Binding-site contacts:
Ligand atom CD1 contacts residue PRO438 of chain 7.MA at 4.4 Å (hydrophobic).
Ligand atom CA contacts residue ASN492 of chain 7.MA at 3.3 Å.
Ligand atom O contacts residue ASN492 of chain 7.MA at 4.2 Å.
Ligand atom CD1 contacts residue ASN492 of chain 7.MA at 3.9 Å.
Ligand atom N contacts residue ASN492 of chain 7.MA at 3.3 Å (h-bond).
Ligand atom CD2 contacts residue PRO438 of chain 7.MA at 4.4 Å (hydrophobic).
Ligand atom C contacts residue ASN492 of chain 7.MA at 4.0 Å.
Ligand atom CE1 contacts residue ILE434 of chain 7.MA at 3.9 Å (hydrophobic).
Ligand atom CD1 contacts residue ILE434 of chain 7.MA at 4.1 Å (hydrophobic).
Ligand atom O contacts residue PRO438 of chain 7.MA at 4.0 Å.
Ligand atom CE2 contacts residue ARG442 of chain 7.MA at 3.6 Å.
Ligand atom N contacts residue ARG442 of chain 7.MA at 4.2 Å.
Ligand atom CZ contacts residue PHE496 of chain 7.MA at 3.9 Å (hydrophobic).
Ligand atom N contacts residue SER491 of chain 7.MA at 4.1 Å.
Ligand atom CE1 contacts residue PHE496 of chain 7.MA at 3.6 Å (hydrophobic).
Ligand atom CG contacts residue GLY495 of chain 7.MA at 4.4 Å.
Ligand atom CB contacts residue PHE496 of chain 7.MA at 3.9 Å (hydrophobic).
Ligand atom CA contacts residue ARG442 of chain 7.MA at 3.6 Å.
Ligand atom CB contacts residue ASN492 of chain 7.MA at 3.8 Å.
Ligand atom CD2 contacts residue ARG442 of chain 7.MA at 3.5 Å.
Ligand atom CG contacts residue PHE496 of chain 7.MA at 4.0 Å (hydrophobic).
Ligand atom CG contacts residue ASN492 of chain 7.MA at 4.3 Å.
Ligand atom CE1 contacts residue PRO438 of chain 7.MA at 3.8 Å (hydrophobic).
Ligand atom CD1 contacts residue PHE496 of chain 7.MA at 3.7 Å (hydrophobic).
Ligand atom CE2 contacts residue PRO438 of chain 7.MA at 3.7 Å (hydrophobic).
Ligand atom CZ contacts residue PRO438 of chain 7.MA at 3.4 Å (hydrophobic).
Ligand atom CB contacts residue GLY495 of chain 7.MA at 3.9 Å.
Ligand atom C contacts residue ARG442 of chain 7.MA at 4.4 Å.
Ligand atom O contacts residue ARG442 of chain 7.MA at 4.3 Å.

Sequence of chain 7.MA:
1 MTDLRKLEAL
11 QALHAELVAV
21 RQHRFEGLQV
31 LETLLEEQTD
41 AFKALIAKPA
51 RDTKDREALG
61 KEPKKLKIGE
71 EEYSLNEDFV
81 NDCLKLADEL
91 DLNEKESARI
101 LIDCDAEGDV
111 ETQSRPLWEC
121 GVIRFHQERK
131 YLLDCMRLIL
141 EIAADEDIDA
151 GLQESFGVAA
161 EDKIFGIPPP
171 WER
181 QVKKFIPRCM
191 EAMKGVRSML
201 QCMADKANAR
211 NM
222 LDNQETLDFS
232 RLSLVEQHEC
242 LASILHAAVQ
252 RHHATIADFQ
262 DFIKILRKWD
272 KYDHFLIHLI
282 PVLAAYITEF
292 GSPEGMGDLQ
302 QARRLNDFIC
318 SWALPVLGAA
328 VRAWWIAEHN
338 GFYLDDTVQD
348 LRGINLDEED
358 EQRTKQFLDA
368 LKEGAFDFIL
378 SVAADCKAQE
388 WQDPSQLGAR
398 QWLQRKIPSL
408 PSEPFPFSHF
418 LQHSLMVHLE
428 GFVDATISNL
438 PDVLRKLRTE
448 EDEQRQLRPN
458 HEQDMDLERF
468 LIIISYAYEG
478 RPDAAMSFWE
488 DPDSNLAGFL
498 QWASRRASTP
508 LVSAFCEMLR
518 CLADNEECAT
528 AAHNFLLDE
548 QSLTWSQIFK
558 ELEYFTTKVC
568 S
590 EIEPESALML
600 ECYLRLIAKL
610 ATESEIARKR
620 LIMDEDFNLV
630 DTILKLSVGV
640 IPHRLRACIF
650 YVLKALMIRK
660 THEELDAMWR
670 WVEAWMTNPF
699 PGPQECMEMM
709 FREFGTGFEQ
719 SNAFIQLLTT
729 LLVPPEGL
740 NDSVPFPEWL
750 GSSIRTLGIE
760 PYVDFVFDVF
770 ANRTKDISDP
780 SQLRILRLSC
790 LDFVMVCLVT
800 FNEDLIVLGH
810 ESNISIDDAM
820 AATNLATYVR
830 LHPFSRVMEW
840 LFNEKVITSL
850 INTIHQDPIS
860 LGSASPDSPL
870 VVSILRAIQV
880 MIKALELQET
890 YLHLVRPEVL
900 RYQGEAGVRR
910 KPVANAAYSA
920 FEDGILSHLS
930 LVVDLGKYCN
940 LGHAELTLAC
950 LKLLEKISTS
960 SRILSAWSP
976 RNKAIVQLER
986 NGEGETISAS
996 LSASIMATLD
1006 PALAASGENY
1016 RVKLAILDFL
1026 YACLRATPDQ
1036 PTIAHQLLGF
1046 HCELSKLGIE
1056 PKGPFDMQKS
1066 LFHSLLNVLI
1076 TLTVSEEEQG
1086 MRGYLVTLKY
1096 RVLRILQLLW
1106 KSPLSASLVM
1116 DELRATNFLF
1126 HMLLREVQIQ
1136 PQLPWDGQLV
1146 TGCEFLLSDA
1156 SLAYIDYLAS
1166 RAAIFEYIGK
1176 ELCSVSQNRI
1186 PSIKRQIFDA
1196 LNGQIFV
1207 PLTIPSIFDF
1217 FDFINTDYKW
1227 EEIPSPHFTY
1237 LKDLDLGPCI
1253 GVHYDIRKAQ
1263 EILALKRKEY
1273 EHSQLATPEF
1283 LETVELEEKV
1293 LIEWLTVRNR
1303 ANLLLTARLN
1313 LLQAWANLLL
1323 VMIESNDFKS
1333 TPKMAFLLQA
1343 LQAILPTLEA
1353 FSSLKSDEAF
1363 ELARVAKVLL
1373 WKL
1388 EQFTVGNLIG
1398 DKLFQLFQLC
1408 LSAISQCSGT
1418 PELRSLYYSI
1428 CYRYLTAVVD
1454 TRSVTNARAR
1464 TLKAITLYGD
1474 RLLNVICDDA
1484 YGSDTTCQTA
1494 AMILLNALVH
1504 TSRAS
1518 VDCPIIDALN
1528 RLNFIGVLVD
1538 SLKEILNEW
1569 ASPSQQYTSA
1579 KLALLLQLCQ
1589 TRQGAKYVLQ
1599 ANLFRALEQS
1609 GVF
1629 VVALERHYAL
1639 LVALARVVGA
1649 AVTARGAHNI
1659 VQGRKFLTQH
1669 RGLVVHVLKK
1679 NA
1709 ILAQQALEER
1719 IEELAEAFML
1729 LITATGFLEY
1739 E

A protein and the small-molecule ligand that binds it are described below.
Small molecule (SMILES): N[C@@H](Cc1ccccc1)C(=O)NCC=O